Binding-site contacts:
Ligand atom O5 contacts residue SER102 of chain 1.H at 3.2 Å (h-bond).
Ligand atom C1 contacts residue ASN100 of chain 1.H at 1.4 Å.
Ligand atom C4 contacts residue ASN100 of chain 1.H at 4.2 Å.
Ligand atom C6 contacts residue SER102 of chain 1.H at 4.2 Å.
Ligand atom C3 contacts residue ASN100 of chain 1.H at 3.8 Å.
Ligand atom O6 contacts residue SER102 of chain 1.H at 3.9 Å.
Ligand atom N2 contacts residue ASN100 of chain 1.H at 2.9 Å (h-bond).
Ligand atom O5 contacts residue ASN100 of chain 1.H at 2.4 Å (h-bond).
Ligand atom C5 contacts residue SER102 of chain 1.H at 4.2 Å.
Ligand atom C5 contacts residue ASN100 of chain 1.H at 3.7 Å.
Ligand atom C2 contacts residue ASN100 of chain 1.H at 2.5 Å.
Ligand atom C1 contacts residue SER102 of chain 1.H at 3.8 Å.
Ligand atom C7 contacts residue ASN100 of chain 1.H at 4.0 Å.

The small molecule below binds the protein below.
Small molecule (SMILES): CC(=O)N[C@@H]1[C@@H](O)[C@H](O)[C@@H](CO)O[C@H]1O

Sequence of chain 1.H:
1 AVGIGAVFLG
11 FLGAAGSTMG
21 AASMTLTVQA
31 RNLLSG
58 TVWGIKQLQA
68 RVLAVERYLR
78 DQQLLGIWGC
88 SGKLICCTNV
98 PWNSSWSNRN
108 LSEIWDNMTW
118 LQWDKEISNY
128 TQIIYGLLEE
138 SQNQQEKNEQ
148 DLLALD